Sequence of chain 1.C:
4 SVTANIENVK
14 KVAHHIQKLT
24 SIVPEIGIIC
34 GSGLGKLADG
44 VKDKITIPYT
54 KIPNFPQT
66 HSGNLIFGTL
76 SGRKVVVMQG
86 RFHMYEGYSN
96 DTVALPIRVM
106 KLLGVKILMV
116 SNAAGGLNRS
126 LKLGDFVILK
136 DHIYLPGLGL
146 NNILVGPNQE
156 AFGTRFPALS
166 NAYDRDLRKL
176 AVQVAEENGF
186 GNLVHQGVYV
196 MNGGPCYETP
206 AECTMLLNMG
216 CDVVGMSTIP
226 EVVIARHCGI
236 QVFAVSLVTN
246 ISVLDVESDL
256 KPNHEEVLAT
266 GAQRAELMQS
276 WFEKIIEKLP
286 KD

Binding-site contacts:
Ligand atom S1 contacts residue SER222 of chain 1.B at 3.9 Å.
Ligand atom C3 contacts residue HIS88 of chain 1.B at 4.0 Å.
Ligand atom N1 contacts residue PHE161 of chain 1.C at 4.2 Å.
Ligand atom O1 contacts residue ARG86 of chain 1.B at 3.6 Å.
Ligand atom S1 contacts residue ARG86 of chain 1.B at 3.8 Å.
Ligand atom C6 contacts residue VAL262 of chain 1.B at 3.5 Å (hydrophobic).
Ligand atom C7 contacts residue MET221 of chain 1.B at 4.0 Å (hydrophobic).
Ligand atom C7 contacts residue ACT1 of chain 1.F at 3.8 Å.
Ligand atom S1 contacts residue ALA118 of chain 1.B at 4.0 Å.
Ligand atom C2 contacts residue PHE161 of chain 1.C at 3.4 Å (hydrophobic).
Ligand atom C6 contacts residue THR244 of chain 1.B at 3.8 Å.
Ligand atom O2 contacts residue SER222 of chain 1.B at 3.9 Å.
Ligand atom C6 contacts residue TYR202 of chain 1.B at 3.7 Å (hydrophobic).
Ligand atom C3 contacts residue TYR90 of chain 1.B at 3.3 Å (hydrophobic).
Ligand atom O1 contacts residue GLY34 of chain 1.B at 3.7 Å.
Ligand atom S1 contacts residue ASN117 of chain 1.B at 4.2 Å.
Ligand atom C6 contacts residue ALA118 of chain 1.B at 3.7 Å (hydrophobic).
Ligand atom C1 contacts residue TYR202 of chain 1.B at 4.1 Å (hydrophobic).
Ligand atom C5 contacts residue VAL262 of chain 1.B at 4.3 Å (hydrophobic).
Ligand atom C4 contacts residue HIS88 of chain 1.B at 4.1 Å.
Ligand atom S1 contacts residue HIS88 of chain 1.B at 3.7 Å.
Ligand atom C1 contacts residue PHE161 of chain 1.C at 3.5 Å (hydrophobic).
Ligand atom O3 contacts residue HIS88 of chain 1.B at 4.0 Å.
Ligand atom O2 contacts residue ARG86 of chain 1.B at 3.1 Å (salt-bridge).
Ligand atom O1 contacts residue SER35 of chain 1.B at 3.4 Å (h-bond).
Ligand atom N1 contacts residue MET221 of chain 1.B at 4.4 Å.
Ligand atom C6 contacts residue ACT1 of chain 1.F at 3.6 Å.
Ligand atom C4 contacts residue TYR90 of chain 1.B at 4.3 Å (hydrophobic).
Ligand atom O3 contacts residue ALA118 of chain 1.B at 3.8 Å.
Ligand atom O3 contacts residue ARG86 of chain 1.B at 4.0 Å.
Ligand atom C2 contacts residue TYR90 of chain 1.B at 3.5 Å (hydrophobic).
Ligand atom C1 contacts residue ACT1 of chain 1.F at 4.3 Å.
Ligand atom O3 contacts residue ASN117 of chain 1.B at 3.4 Å.
Ligand atom O2 contacts residue HIS88 of chain 1.B at 2.5 Å (h-bond).
Ligand atom O1 contacts residue ALA118 of chain 1.B at 3.1 Å (h-bond).
Ligand atom C1 contacts residue MET221 of chain 1.B at 3.6 Å (hydrophobic).
Ligand atom O3 contacts residue SER222 of chain 1.B at 2.7 Å (h-bond).
Ligand atom C7 contacts residue ALA118 of chain 1.B at 3.4 Å (hydrophobic).
Ligand atom C5 contacts residue ALA118 of chain 1.B at 3.8 Å (hydrophobic).
Ligand atom O1 contacts residue ASN117 of chain 1.B at 3.4 Å.

The small molecule below binds the protein below.
Small molecule (SMILES): CC[N+](C)(C)CCCS(=O)(=O)[O-]

Sequence of chain 1.B:
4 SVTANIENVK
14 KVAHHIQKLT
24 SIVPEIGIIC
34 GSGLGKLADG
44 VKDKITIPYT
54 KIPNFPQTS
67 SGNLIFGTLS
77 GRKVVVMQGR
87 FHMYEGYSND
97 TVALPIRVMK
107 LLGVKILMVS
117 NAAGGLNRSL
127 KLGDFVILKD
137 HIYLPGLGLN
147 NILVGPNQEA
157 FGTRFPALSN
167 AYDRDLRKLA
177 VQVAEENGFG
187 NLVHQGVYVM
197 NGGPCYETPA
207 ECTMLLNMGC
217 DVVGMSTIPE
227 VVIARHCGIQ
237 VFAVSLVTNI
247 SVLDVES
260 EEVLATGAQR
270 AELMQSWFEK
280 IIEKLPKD